Binding-site contacts:
Ligand atom C3 contacts residue VAL283 of chain 1.A at 3.8 Å (hydrophobic).
Ligand atom C3 contacts residue GLU282 of chain 1.A at 4.1 Å.
Ligand atom C18 contacts residue VAL143 of chain 1.A at 3.3 Å (hydrophobic).
Ligand atom C7 contacts residue SER222 of chain 1.A at 3.7 Å.
Ligand atom C12 contacts residue GLY186 of chain 1.A at 3.7 Å.
Ligand atom C11 contacts residue PRO187 of chain 1.A at 3.6 Å (hydrophobic).
Ligand atom C11 contacts residue PHE259 of chain 1.A at 4.1 Å (hydrophobic).
Ligand atom C13 contacts residue VAL143 of chain 1.A at 4.1 Å (hydrophobic).
Ligand atom C18 contacts residue LEU149 of chain 1.A at 3.4 Å (hydrophobic).
Ligand atom C11 contacts residue VAL143 of chain 1.A at 3.6 Å (hydrophobic).
Ligand atom O3 contacts residue MET279 of chain 1.A at 3.3 Å (h-bond).
Ligand atom O17 contacts residue GLY186 of chain 1.A at 4.2 Å.
Ligand atom C6 contacts residue SER222 of chain 1.A at 3.9 Å.
Ligand atom C1 contacts residue VAL225 of chain 1.A at 4.1 Å (hydrophobic).
Ligand atom C4 contacts residue VAL283 of chain 1.A at 3.6 Å (hydrophobic).
Ligand atom C19 contacts residue LEU149 of chain 1.A at 2.8 Å (hydrophobic).
Ligand atom C3 contacts residue MET279 of chain 1.A at 4.0 Å (hydrophobic).
Ligand atom C14 contacts residue PHE226 of chain 1.A at 4.1 Å (hydrophobic).
Ligand atom C4 contacts residue TYR218 of chain 1.A at 4.0 Å (hydrophobic).
Ligand atom C18 contacts residue SER142 of chain 1.A at 3.7 Å.
Ligand atom C8 contacts residue TYR218 of chain 1.A at 4.0 Å (hydrophobic).
Ligand atom C15 contacts residue MET193 of chain 1.A at 3.9 Å (hydrophobic).
Ligand atom C16 contacts residue MET193 of chain 1.A at 4.2 Å (hydrophobic).
Ligand atom C6 contacts residue TYR218 of chain 1.A at 2.8 Å (hydrophobic).
Ligand atom C3 contacts residue HIS221 of chain 1.A at 3.1 Å.
Ligand atom O17 contacts residue TYR155 of chain 1.A at 3.7 Å.
Ligand atom C5 contacts residue HIS221 of chain 1.A at 4.0 Å.
Ligand atom O3 contacts residue VAL283 of chain 1.A at 2.9 Å.
Ligand atom C2 contacts residue GLU282 of chain 1.A at 4.2 Å.
Ligand atom C12 contacts residue PRO187 of chain 1.A at 3.3 Å (hydrophobic).
Ligand atom C2 contacts residue PHE259 of chain 1.A at 4.2 Å (hydrophobic).
Ligand atom O3 contacts residue GLU282 of chain 1.A at 2.9 Å.
Ligand atom O3 contacts residue HIS221 of chain 1.A at 2.8 Å (h-bond).
Ligand atom C12 contacts residue VAL143 of chain 1.A at 3.5 Å (hydrophobic).
Ligand atom C7 contacts residue TYR218 of chain 1.A at 2.9 Å (hydrophobic).
Ligand atom C2 contacts residue HIS221 of chain 1.A at 4.0 Å.
Ligand atom C4 contacts residue HIS221 of chain 1.A at 3.2 Å.
Ligand atom O17 contacts residue SER142 of chain 1.A at 3.4 Å (h-bond).
Ligand atom C1 contacts residue PHE259 of chain 1.A at 3.7 Å (hydrophobic).
Ligand atom C18 contacts residue GLY144 of chain 1.A at 3.9 Å.

A small-molecule ligand and the protein it binds are described below.
Small molecule (SMILES): C[C@]12CCC(=O)C[C@@H]1CC[C@@H]1[C@@H]2CC[C@]2(C)[C@@H](O)CC[C@@H]12

Sequence of chain 1.A:
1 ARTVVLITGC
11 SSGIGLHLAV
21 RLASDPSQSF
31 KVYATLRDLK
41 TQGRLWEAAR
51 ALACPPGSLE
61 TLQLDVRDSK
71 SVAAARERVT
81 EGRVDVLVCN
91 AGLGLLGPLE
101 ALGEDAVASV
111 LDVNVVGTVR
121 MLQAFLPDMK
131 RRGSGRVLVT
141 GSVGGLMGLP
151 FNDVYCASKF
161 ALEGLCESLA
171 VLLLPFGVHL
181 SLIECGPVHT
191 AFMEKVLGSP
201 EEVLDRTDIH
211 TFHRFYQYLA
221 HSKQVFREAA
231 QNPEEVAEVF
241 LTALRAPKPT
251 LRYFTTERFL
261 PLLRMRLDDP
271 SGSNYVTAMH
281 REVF